Sequence of chain 3.A:
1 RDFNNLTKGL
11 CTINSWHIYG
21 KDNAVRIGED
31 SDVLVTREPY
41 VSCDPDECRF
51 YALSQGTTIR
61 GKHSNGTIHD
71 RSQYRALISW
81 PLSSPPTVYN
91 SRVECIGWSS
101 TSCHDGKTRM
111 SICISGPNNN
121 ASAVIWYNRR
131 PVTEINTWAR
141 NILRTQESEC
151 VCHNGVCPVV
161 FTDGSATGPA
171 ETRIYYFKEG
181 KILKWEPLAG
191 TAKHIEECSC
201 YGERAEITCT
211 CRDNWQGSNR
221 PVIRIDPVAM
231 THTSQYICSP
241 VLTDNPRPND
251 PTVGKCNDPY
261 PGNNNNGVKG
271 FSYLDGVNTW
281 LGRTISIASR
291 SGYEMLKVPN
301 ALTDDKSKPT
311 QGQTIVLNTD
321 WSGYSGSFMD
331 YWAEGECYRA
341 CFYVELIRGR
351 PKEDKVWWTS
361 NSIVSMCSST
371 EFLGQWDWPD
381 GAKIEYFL

Binding-site contacts:
Ligand atom C1 contacts residue ASN5 of chain 3.A at 1.5 Å.
Ligand atom C8 contacts residue ASP2 of chain 3.A at 4.0 Å.
Ligand atom O5 contacts residue ASN154 of chain 3.A at 3.3 Å (h-bond).
Ligand atom C5 contacts residue ASN154 of chain 3.A at 3.4 Å.
Ligand atom C3 contacts residue ASN154 of chain 3.A at 3.4 Å.
Ligand atom N2 contacts residue ASP2 of chain 3.A at 4.2 Å.
Ligand atom C7 contacts residue PHE3 of chain 3.A at 3.9 Å (hydrophobic).
Ligand atom C1 contacts residue ASN154 of chain 3.A at 4.2 Å.
Ligand atom O3 contacts residue ASP2 of chain 3.A at 3.8 Å.
Ligand atom C4 contacts residue ASN154 of chain 3.A at 3.7 Å.
Ligand atom C4 contacts residue ASN5 of chain 3.A at 3.8 Å.
Ligand atom C3 contacts residue ASN5 of chain 3.A at 3.1 Å.
Ligand atom C2 contacts residue ASN154 of chain 3.A at 4.3 Å.
Ligand atom C6 contacts residue ASN5 of chain 3.A at 4.5 Å.
Ligand atom N2 contacts residue PHE3 of chain 3.A at 3.5 Å (h-bond).
Ligand atom O5 contacts residue ASN5 of chain 3.A at 2.1 Å (h-bond).
Ligand atom O3 contacts residue ASN154 of chain 3.A at 4.3 Å.
Ligand atom C7 contacts residue ASN5 of chain 3.A at 3.4 Å.
Ligand atom C8 contacts residue PHE3 of chain 3.A at 3.6 Å (hydrophobic).
Ligand atom O3 contacts residue ASN5 of chain 3.A at 4.2 Å.
Ligand atom C5 contacts residue ASN5 of chain 3.A at 3.5 Å.
Ligand atom O4 contacts residue ASN154 of chain 3.A at 4.0 Å.
Ligand atom C2 contacts residue ASN5 of chain 3.A at 2.3 Å.
Ligand atom O7 contacts residue ASN5 of chain 3.A at 3.6 Å (h-bond).
Ligand atom N2 contacts residue ASN5 of chain 3.A at 2.7 Å (h-bond).

A small-molecule ligand and the protein it binds are described below.
Small molecule (SMILES): CC(=O)N[C@@H]1[C@@H](O)[C@H](O)[C@@H](CO)O[C@H]1O